Sequence of chain 1.F:
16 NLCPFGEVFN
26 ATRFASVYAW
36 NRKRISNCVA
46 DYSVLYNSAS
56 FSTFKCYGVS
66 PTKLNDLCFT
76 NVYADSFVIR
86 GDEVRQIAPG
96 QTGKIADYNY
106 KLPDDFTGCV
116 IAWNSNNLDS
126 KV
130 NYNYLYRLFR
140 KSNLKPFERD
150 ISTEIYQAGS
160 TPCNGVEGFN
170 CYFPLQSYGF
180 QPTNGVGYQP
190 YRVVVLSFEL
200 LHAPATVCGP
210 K

Binding-site contacts:
Ligand atom C8 contacts residue VAL49 of chain 1.F at 3.7 Å (hydrophobic).
Ligand atom C3 contacts residue ASN25 of chain 1.F at 3.8 Å.
Ligand atom N2 contacts residue ASN25 of chain 1.F at 2.9 Å (h-bond).
Ligand atom C2 contacts residue ASN25 of chain 1.F at 2.4 Å.
Ligand atom C7 contacts residue GLY21 of chain 1.F at 4.0 Å.
Ligand atom C7 contacts residue ASN25 of chain 1.F at 3.8 Å.
Ligand atom O5 contacts residue ASN25 of chain 1.F at 2.4 Å (h-bond).
Ligand atom C1 contacts residue ASN25 of chain 1.F at 1.4 Å.
Ligand atom O7 contacts residue VAL49 of chain 1.F at 3.5 Å.
Ligand atom C5 contacts residue ASN25 of chain 1.F at 3.6 Å.
Ligand atom O7 contacts residue ASN25 of chain 1.F at 4.2 Å.
Ligand atom C3 contacts residue VAL49 of chain 1.F at 4.4 Å (hydrophobic).
Ligand atom C8 contacts residue PHE20 of chain 1.F at 4.0 Å (hydrophobic).
Ligand atom C4 contacts residue ASN25 of chain 1.F at 4.2 Å.
Ligand atom O7 contacts residue GLY21 of chain 1.F at 4.0 Å.
Ligand atom C8 contacts residue GLY21 of chain 1.F at 3.7 Å.
Ligand atom N2 contacts residue VAL49 of chain 1.F at 4.1 Å.
Ligand atom C7 contacts residue VAL49 of chain 1.F at 3.5 Å (hydrophobic).
Ligand atom C8 contacts residue PHE24 of chain 1.F at 4.3 Å (hydrophobic).
Ligand atom O3 contacts residue VAL49 of chain 1.F at 3.3 Å.

This small molecule binds to this protein.
Small molecule (SMILES): CC(=O)N[C@H]1[C@H](O[C@H]2[C@H](O)[C@@H](NC(C)=O)CO[C@@H]2CO)O[C@H](CO)[C@@H](O)[C@@H]1O